Sequence of chain 11.A:
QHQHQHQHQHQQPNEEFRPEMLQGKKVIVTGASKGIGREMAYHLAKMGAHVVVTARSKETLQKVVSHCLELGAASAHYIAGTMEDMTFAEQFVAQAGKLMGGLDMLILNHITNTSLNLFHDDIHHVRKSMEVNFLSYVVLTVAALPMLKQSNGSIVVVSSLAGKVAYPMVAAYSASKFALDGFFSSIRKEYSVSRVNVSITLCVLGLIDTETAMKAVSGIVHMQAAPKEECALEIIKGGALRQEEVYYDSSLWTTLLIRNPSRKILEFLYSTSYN

Binding-site contacts:
Ligand atom C20 contacts residue NAP1 of chain 11.D at 3.7 Å.
Ligand atom CL1 contacts residue TYR167 of chain 11.A at 4.0 Å.
Ligand atom O4 contacts residue THR212 of chain 11.A at 3.2 Å.
Ligand atom C1 contacts residue GLY206 of chain 11.A at 3.5 Å.
Ligand atom C18 contacts residue ALA216 of chain 11.A at 3.7 Å (hydrophobic).
Ligand atom O4 contacts residue NAP1 of chain 11.D at 3.9 Å.
Ligand atom C23 contacts residue ALA216 of chain 11.A at 3.5 Å (hydrophobic).
Ligand atom C21 contacts residue NAP1 of chain 11.D at 3.9 Å.
Ligand atom O2 contacts residue ILE111 of chain 11.A at 3.9 Å.
Ligand atom C14 contacts residue NAP1 of chain 11.D at 3.8 Å.
Ligand atom C1 contacts residue SER160 of chain 11.A at 4.0 Å.
Ligand atom O1 contacts residue NAP1 of chain 11.D at 3.2 Å.
Ligand atom C18 contacts residue LEU116 of chain 11.A at 3.9 Å (hydrophobic).
Ligand atom C17 contacts residue VAL170 of chain 11.A at 3.7 Å (hydrophobic).
Ligand atom C8 contacts residue LEU116 of chain 11.A at 3.8 Å (hydrophobic).
Ligand atom O4 contacts residue ALA213 of chain 11.A at 3.8 Å.
Ligand atom C23 contacts residue THR114 of chain 11.A at 3.8 Å.
Ligand atom F1 contacts residue VAL221 of chain 11.A at 4.0 Å.
Ligand atom C17 contacts residue LEU116 of chain 11.A at 3.8 Å (hydrophobic).
Ligand atom C3 contacts residue ALA162 of chain 11.A at 3.8 Å (hydrophobic).
Ligand atom C1 contacts residue LEU205 of chain 11.A at 3.8 Å (hydrophobic).
Ligand atom O3 contacts residue LEU207 of chain 11.A at 3.9 Å.
Ligand atom O1 contacts residue SER160 of chain 11.A at 2.7 Å (h-bond).
Ligand atom C5 contacts residue NAP1 of chain 11.D at 3.7 Å.
Ligand atom O1 contacts residue TYR173 of chain 11.A at 3.3 Å (h-bond).
Ligand atom C19 contacts residue VAL217 of chain 11.A at 3.7 Å (hydrophobic).
Ligand atom C3 contacts residue SER160 of chain 11.A at 3.8 Å.
Ligand atom C24 contacts residue TYR173 of chain 11.A at 3.7 Å (hydrophobic).
Ligand atom C20 contacts residue ALA213 of chain 11.A at 3.8 Å (hydrophobic).
Ligand atom C14 contacts residue SER160 of chain 11.A at 3.7 Å.
Ligand atom C16 contacts residue TYR173 of chain 11.A at 3.8 Å (hydrophobic).
Ligand atom O2 contacts residue THR114 of chain 11.A at 3.0 Å.
Ligand atom C1 contacts residue NAP1 of chain 11.D at 4.0 Å.
Ligand atom C5 contacts residue ILE111 of chain 11.A at 3.4 Å (hydrophobic).
Ligand atom C20 contacts residue LEU207 of chain 11.A at 4.0 Å (hydrophobic).
Ligand atom F1 contacts residue PRO168 of chain 11.A at 3.7 Å.
Ligand atom C9 contacts residue TYR167 of chain 11.A at 3.8 Å (hydrophobic).
Ligand atom C21 contacts residue ALA213 of chain 11.A at 3.6 Å (hydrophobic).
Ligand atom C1 contacts residue LEU207 of chain 11.A at 3.5 Å (hydrophobic).
Ligand atom C3 contacts residue TYR167 of chain 11.A at 3.9 Å (hydrophobic).

A protein and the small-molecule ligand that binds it are described below.
Small molecule (SMILES): CC(C)(Oc1ccc(F)cc1Cl)C(=O)NC1[C@@H]2CC3C[C@H]1CC(S(C)(=O)=O)(C3)C2